Binding-site contacts:
Ligand atom O7 contacts residue LEU47 of chain 1.B at 4.1 Å.
Ligand atom O5 contacts residue SER64 of chain 1.B at 4.3 Å.
Ligand atom O7 contacts residue TRP49 of chain 1.B at 2.9 Å (h-bond).
Ligand atom O5 contacts residue LEU65 of chain 1.B at 3.7 Å.
Ligand atom C5 contacts residue LYS45 of chain 1.B at 4.3 Å.
Ligand atom C1 contacts residue TRP49 of chain 1.B at 3.9 Å (hydrophobic).
Ligand atom C7 contacts residue GLU48 of chain 1.B at 4.3 Å.
Ligand atom C3 contacts residue ASN62 of chain 1.B at 3.8 Å.
Ligand atom C1 contacts residue ASN62 of chain 1.B at 1.4 Å.
Ligand atom O6 contacts residue LYS45 of chain 1.B at 3.9 Å.
Ligand atom C5 contacts residue GLU48 of chain 1.B at 4.1 Å.
Ligand atom O5 contacts residue ASN62 of chain 1.B at 2.4 Å (h-bond).
Ligand atom C2 contacts residue ASN62 of chain 1.B at 2.5 Å.
Ligand atom O7 contacts residue ASN62 of chain 1.B at 4.4 Å.
Ligand atom C2 contacts residue GLU48 of chain 1.B at 4.0 Å.
Ligand atom C5 contacts residue LEU65 of chain 1.B at 4.4 Å (hydrophobic).
Ligand atom C8 contacts residue VAL96 of chain 1.C at 4.3 Å (hydrophobic).
Ligand atom C6 contacts residue GLU48 of chain 1.B at 3.9 Å.
Ligand atom C7 contacts residue ASN62 of chain 1.B at 3.9 Å.
Ligand atom C6 contacts residue ALA46 of chain 1.B at 4.1 Å (hydrophobic).
Ligand atom C2 contacts residue TRP49 of chain 1.B at 4.0 Å (hydrophobic).
Ligand atom C1 contacts residue SER64 of chain 1.B at 4.2 Å.
Ligand atom O3 contacts residue GLU48 of chain 1.B at 4.3 Å.
Ligand atom N2 contacts residue ASN62 of chain 1.B at 2.9 Å (h-bond).
Ligand atom C8 contacts residue VAL95 of chain 1.C at 3.1 Å (hydrophobic).
Ligand atom C5 contacts residue ASN62 of chain 1.B at 3.7 Å.
Ligand atom C7 contacts residue TRP49 of chain 1.B at 3.5 Å (hydrophobic).
Ligand atom O6 contacts residue SER64 of chain 1.B at 4.4 Å.
Ligand atom C5 contacts residue SER64 of chain 1.B at 4.1 Å.
Ligand atom O6 contacts residue LEU65 of chain 1.B at 3.2 Å.
Ligand atom O5 contacts residue GLU48 of chain 1.B at 4.2 Å.
Ligand atom O6 contacts residue ALA46 of chain 1.B at 3.1 Å (h-bond).
Ligand atom C4 contacts residue LYS45 of chain 1.B at 4.4 Å.
Ligand atom C4 contacts residue ASN62 of chain 1.B at 4.3 Å.
Ligand atom C6 contacts residue LEU65 of chain 1.B at 3.9 Å (hydrophobic).
Ligand atom O6 contacts residue GLU48 of chain 1.B at 2.8 Å (salt-bridge).
Ligand atom N2 contacts residue TRP49 of chain 1.B at 4.0 Å.
Ligand atom C8 contacts residue TRP49 of chain 1.B at 3.9 Å (hydrophobic).
Ligand atom O4 contacts residue LYS45 of chain 1.B at 3.1 Å (salt-bridge).
Ligand atom O7 contacts residue GLU48 of chain 1.B at 3.2 Å.

The small molecule below binds the protein below.
Small molecule (SMILES): CC(=O)N[C@H]1[C@H](O[C@H]2[C@H](O)[C@@H](NC(C)=O)CO[C@@H]2CO)O[C@H](CO)[C@@H](O)[C@@H]1O

Sequence of chain 1.C:
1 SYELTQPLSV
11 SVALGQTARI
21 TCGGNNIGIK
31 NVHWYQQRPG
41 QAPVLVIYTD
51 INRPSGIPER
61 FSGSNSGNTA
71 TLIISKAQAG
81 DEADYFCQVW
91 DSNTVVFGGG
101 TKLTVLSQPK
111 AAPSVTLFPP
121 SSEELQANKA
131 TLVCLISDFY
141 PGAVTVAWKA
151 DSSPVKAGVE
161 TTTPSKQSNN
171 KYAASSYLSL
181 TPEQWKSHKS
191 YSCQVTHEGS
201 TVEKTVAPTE

Sequence of chain 1.B:
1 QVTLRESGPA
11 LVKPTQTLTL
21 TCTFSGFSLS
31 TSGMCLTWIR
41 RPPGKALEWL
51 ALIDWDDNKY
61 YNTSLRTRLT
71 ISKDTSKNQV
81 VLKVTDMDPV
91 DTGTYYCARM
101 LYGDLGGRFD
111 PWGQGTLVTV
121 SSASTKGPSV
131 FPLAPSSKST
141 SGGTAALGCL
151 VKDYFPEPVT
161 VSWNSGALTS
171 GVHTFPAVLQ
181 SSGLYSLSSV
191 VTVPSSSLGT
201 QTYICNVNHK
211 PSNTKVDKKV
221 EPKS